Sequence of chain 34.C:
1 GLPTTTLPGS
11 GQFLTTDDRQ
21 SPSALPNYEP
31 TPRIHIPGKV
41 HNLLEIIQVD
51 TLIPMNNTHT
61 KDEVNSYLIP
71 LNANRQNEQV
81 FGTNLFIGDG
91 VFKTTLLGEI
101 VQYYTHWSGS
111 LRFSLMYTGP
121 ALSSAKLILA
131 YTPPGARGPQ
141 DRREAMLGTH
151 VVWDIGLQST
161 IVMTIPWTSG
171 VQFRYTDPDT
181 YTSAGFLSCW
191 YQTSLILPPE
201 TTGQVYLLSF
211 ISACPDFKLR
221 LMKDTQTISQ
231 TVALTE

Sequence of chain 35.C:
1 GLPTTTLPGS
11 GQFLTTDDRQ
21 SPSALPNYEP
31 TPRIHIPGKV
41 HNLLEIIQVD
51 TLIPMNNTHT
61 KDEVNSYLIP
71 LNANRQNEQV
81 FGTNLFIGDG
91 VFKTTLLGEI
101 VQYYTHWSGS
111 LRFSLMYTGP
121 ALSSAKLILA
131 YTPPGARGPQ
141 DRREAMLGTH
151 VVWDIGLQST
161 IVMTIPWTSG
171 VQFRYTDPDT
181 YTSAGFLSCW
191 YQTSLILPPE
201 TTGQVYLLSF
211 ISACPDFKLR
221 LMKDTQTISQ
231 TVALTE

This protein binds this small molecule.
Small molecule (SMILES): Cc1cc(CCCCCCCOc2ccc(C3=N[C@@H](C)CO3)cc2Cl)on1

Sequence of chain 34.A:
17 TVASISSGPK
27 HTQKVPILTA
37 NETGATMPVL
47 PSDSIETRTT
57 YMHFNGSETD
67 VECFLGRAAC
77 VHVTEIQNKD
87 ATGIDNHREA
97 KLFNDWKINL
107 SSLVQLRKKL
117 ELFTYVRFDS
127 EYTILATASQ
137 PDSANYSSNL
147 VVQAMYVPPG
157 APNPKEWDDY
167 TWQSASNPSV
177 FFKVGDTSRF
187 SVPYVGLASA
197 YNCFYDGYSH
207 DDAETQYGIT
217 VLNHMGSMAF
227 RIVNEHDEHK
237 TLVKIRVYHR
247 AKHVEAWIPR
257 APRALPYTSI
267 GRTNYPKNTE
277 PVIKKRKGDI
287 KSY

Binding-site contacts:
Ligand atom C4B contacts residue LEU106 of chain 34.A at 3.7 Å (hydrophobic).
Ligand atom CL1 contacts residue MET221 of chain 34.A at 3.8 Å.
Ligand atom CM1 contacts residue CYS199 of chain 34.A at 3.8 Å (hydrophobic).
Ligand atom N3A contacts residue ASN219 of chain 34.A at 3.4 Å (h-bond).
Ligand atom C5C contacts residue TYR128 of chain 34.A at 3.7 Å (hydrophobic).
Ligand atom C4C contacts residue TYR152 of chain 34.A at 3.9 Å (hydrophobic).
Ligand atom C4 contacts residue TYR152 of chain 34.A at 3.7 Å (hydrophobic).
Ligand atom C5 contacts residue TYR152 of chain 34.A at 3.6 Å (hydrophobic).
Ligand atom C31 contacts residue SER175 of chain 34.A at 3.5 Å.
Ligand atom O1 contacts residue ALA24 of chain 34.C at 3.4 Å.
Ligand atom O1 contacts residue PHE186 of chain 34.A at 3.8 Å.
Ligand atom C1C contacts residue TYR152 of chain 34.A at 3.9 Å (hydrophobic).
Ligand atom C2B contacts residue TYR197 of chain 34.A at 3.3 Å (hydrophobic).
Ligand atom C3C contacts residue VAL188 of chain 34.A at 3.3 Å (hydrophobic).
Ligand atom C5C contacts residue ILE104 of chain 34.A at 4.0 Å (hydrophobic).
Ligand atom C4 contacts residue PHE186 of chain 34.A at 3.7 Å (hydrophobic).
Ligand atom C2C contacts residue VAL188 of chain 34.A at 2.8 Å (hydrophobic).
Ligand atom C7C contacts residue TYR128 of chain 34.A at 3.5 Å (hydrophobic).
Ligand atom C5A contacts residue CYS199 of chain 34.A at 3.9 Å (hydrophobic).
Ligand atom C3C contacts residue TYR128 of chain 34.A at 3.6 Å (hydrophobic).
Ligand atom C4A contacts residue ASN198 of chain 34.A at 3.9 Å.
Ligand atom O1 contacts residue VAL188 of chain 34.A at 3.8 Å.
Ligand atom CL1 contacts residue ASN105 of chain 34.A at 3.3 Å.
Ligand atom C3 contacts residue PHE186 of chain 34.A at 3.9 Å (hydrophobic).
Ligand atom N2 contacts residue PRO174 of chain 34.A at 3.7 Å.
Ligand atom N2 contacts residue ALA24 of chain 34.C at 3.1 Å.
Ligand atom O1B contacts residue MET221 of chain 34.A at 3.8 Å.
Ligand atom C31 contacts residue VAL176 of chain 34.A at 3.3 Å (hydrophobic).
Ligand atom O1A contacts residue VAL122 of chain 34.A at 4.0 Å.
Ligand atom C5A contacts residue VAL122 of chain 34.A at 3.9 Å (hydrophobic).
Ligand atom C3B contacts residue TYR197 of chain 34.A at 3.3 Å (hydrophobic).
Ligand atom N2 contacts residue PHE186 of chain 34.A at 4.0 Å.
Ligand atom O1 contacts residue TYR152 of chain 34.A at 3.9 Å.
Ligand atom C6C contacts residue VAL191 of chain 34.A at 3.3 Å (hydrophobic).
Ligand atom C3 contacts residue PRO174 of chain 34.A at 3.7 Å (hydrophobic).
Ligand atom C31 contacts residue ALA150 of chain 34.A at 3.5 Å (hydrophobic).
Ligand atom C3B contacts residue LEU106 of chain 34.A at 3.8 Å (hydrophobic).
Ligand atom C5 contacts residue PHE186 of chain 34.A at 3.7 Å (hydrophobic).
Ligand atom C31 contacts residue PRO174 of chain 34.A at 3.3 Å (hydrophobic).
Ligand atom CL1 contacts residue ILE104 of chain 34.A at 3.6 Å.